Binding-site contacts:
Ligand atom C5 contacts residue ASN235 of chain 1.E at 3.6 Å.
Ligand atom C7 contacts residue ASN235 of chain 1.E at 4.5 Å.
Ligand atom C2 contacts residue ASN235 of chain 1.E at 2.7 Å.
Ligand atom C4 contacts residue ASN235 of chain 1.E at 4.4 Å.
Ligand atom O5 contacts residue ASN235 of chain 1.E at 2.4 Å (h-bond).
Ligand atom O6 contacts residue ASN235 of chain 1.E at 4.1 Å.
Ligand atom O5 contacts residue LYS164 of chain 1.E at 4.5 Å.
Ligand atom C1 contacts residue ASN235 of chain 1.E at 1.5 Å.
Ligand atom N2 contacts residue ASN235 of chain 1.E at 3.1 Å (h-bond).
Ligand atom C3 contacts residue ASN235 of chain 1.E at 4.0 Å.

Sequence of chain 1.E:
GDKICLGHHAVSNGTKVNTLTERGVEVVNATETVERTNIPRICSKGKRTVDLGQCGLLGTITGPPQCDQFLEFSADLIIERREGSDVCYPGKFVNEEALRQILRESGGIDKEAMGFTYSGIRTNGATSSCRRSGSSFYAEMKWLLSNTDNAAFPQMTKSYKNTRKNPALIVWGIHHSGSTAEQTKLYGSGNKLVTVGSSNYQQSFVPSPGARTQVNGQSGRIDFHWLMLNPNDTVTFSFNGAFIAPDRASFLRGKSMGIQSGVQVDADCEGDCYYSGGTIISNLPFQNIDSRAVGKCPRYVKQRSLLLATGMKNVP

This small molecule binds to this protein.
Small molecule (SMILES): CC(=O)N[C@@H]1[C@@H](O)[C@H](O)[C@@H](CO)O[C@H]1O